Sequence of chain 1.B:
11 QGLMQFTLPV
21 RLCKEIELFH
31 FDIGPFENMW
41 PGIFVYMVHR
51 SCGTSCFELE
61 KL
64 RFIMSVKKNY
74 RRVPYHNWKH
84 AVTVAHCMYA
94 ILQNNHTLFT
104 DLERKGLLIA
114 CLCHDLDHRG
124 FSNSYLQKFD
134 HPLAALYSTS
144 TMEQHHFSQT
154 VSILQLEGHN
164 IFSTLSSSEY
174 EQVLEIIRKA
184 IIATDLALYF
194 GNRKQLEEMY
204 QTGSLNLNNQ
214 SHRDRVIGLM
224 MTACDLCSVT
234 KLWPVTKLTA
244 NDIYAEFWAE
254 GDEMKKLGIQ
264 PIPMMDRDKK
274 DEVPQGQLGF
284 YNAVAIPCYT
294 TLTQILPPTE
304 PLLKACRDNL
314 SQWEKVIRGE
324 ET

The small molecule below binds the protein below.
Small molecule (SMILES): CN1Cc2c([nH]c3c(Cl)ccc(O)c23)C1=O

Binding-site contacts:
Ligand atom C16 contacts residue ILE246 of chain 1.B at 3.5 Å (hydrophobic).
Ligand atom C13 contacts residue MET267 of chain 1.B at 3.1 Å (hydrophobic).
Ligand atom CL14 contacts residue GLY279 of chain 1.B at 3.4 Å.
Ligand atom O10 contacts residue LEU189 of chain 1.B at 3.8 Å.
Ligand atom C2 contacts residue PHE283 of chain 1.B at 3.5 Å (hydrophobic).
Ligand atom CL14 contacts residue MET267 of chain 1.B at 3.3 Å.
Ligand atom C16 contacts residue TYR78 of chain 1.B at 4.0 Å (hydrophobic).
Ligand atom N7 contacts residue GLN280 of chain 1.B at 2.9 Å (h-bond).
Ligand atom N12 contacts residue PHE283 of chain 1.B at 3.9 Å.
Ligand atom N7 contacts residue PHE250 of chain 1.B at 4.2 Å.
Ligand atom C5 contacts residue GLN280 of chain 1.B at 3.7 Å.
Ligand atom O10 contacts residue PHE283 of chain 1.B at 3.9 Å.
Ligand atom C3 contacts residue PHE250 of chain 1.B at 3.9 Å (hydrophobic).
Ligand atom C9 contacts residue MET267 of chain 1.B at 3.5 Å (hydrophobic).
Ligand atom O15 contacts residue GLN280 of chain 1.B at 3.2 Å (h-bond).
Ligand atom C2 contacts residue PHE250 of chain 1.B at 4.1 Å (hydrophobic).
Ligand atom C3 contacts residue PHE283 of chain 1.B at 3.4 Å (hydrophobic).
Ligand atom C1 contacts residue PHE283 of chain 1.B at 3.3 Å (hydrophobic).
Ligand atom O15 contacts residue VAL232 of chain 1.B at 3.9 Å.
Ligand atom C13 contacts residue PHE283 of chain 1.B at 3.9 Å (hydrophobic).
Ligand atom C4 contacts residue PHE283 of chain 1.B at 3.5 Å (hydrophobic).
Ligand atom C11 contacts residue ILE246 of chain 1.B at 3.7 Å (hydrophobic).
Ligand atom N7 contacts residue PHE283 of chain 1.B at 3.5 Å.
Ligand atom CL14 contacts residue TYR247 of chain 1.B at 3.5 Å.
Ligand atom C11 contacts residue GLN280 of chain 1.B at 4.1 Å.
Ligand atom CL14 contacts residue PHE283 of chain 1.B at 3.7 Å.
Ligand atom C5 contacts residue PHE283 of chain 1.B at 3.7 Å (hydrophobic).
Ligand atom CL14 contacts residue GLN280 of chain 1.B at 3.7 Å.
Ligand atom C6 contacts residue LEU229 of chain 1.B at 4.2 Å (hydrophobic).
Ligand atom C8 contacts residue PHE283 of chain 1.B at 3.6 Å (hydrophobic).
Ligand atom C6 contacts residue PHE283 of chain 1.B at 3.7 Å (hydrophobic).
Ligand atom C8 contacts residue MET267 of chain 1.B at 3.4 Å (hydrophobic).
Ligand atom C1 contacts residue PHE250 of chain 1.B at 3.8 Å (hydrophobic).
Ligand atom C9 contacts residue PHE283 of chain 1.B at 4.0 Å (hydrophobic).
Ligand atom C11 contacts residue PHE283 of chain 1.B at 3.9 Å (hydrophobic).
Ligand atom C3 contacts residue GLN280 of chain 1.B at 4.0 Å.
Ligand atom N12 contacts residue ILE246 of chain 1.B at 3.8 Å.
Ligand atom C4 contacts residue PHE250 of chain 1.B at 4.0 Å (hydrophobic).
Ligand atom O15 contacts residue ILE246 of chain 1.B at 3.4 Å.
Ligand atom C16 contacts residue VAL232 of chain 1.B at 4.0 Å (hydrophobic).